The protein below binds the small molecule below.
Small molecule (SMILES): O=c1c(NCCCCCCO)c(NCCOCCO)c1=O

Binding-site contacts:
Ligand atom C1 contacts residue TYR12 of chain 1.A at 3.9 Å (hydrophobic).
Ligand atom C8 contacts residue TYR12 of chain 1.A at 3.6 Å (hydrophobic).
Ligand atom O6 contacts residue MAN1 of chain 1.G at 1.4 Å.
Ligand atom C2 contacts residue MAN1 of chain 1.G at 3.7 Å.
Ligand atom C5 contacts residue TYR12 of chain 1.A at 2.9 Å (hydrophobic).
Ligand atom C9 contacts residue PRO13 of chain 1.A at 3.9 Å (hydrophobic).
Ligand atom N2 contacts residue TYR12 of chain 1.A at 3.2 Å (h-bond).
Ligand atom N2 contacts residue DA1 of chain 1.C at 4.2 Å.
Ligand atom O1 contacts residue MAN1 of chain 1.G at 4.2 Å.
Ligand atom C14 contacts residue PRO13 of chain 1.A at 4.3 Å (hydrophobic).
Ligand atom C12 contacts residue DA1 of chain 1.C at 4.4 Å.
Ligand atom C9 contacts residue DA1 of chain 1.C at 2.6 Å.
Ligand atom O1 contacts residue TYR12 of chain 1.A at 2.7 Å (h-bond).
Ligand atom C3 contacts residue ASP16 of chain 1.A at 4.2 Å.
Ligand atom N1 contacts residue TYR12 of chain 1.A at 3.2 Å (h-bond).
Ligand atom C7 contacts residue TYR100 of chain 1.A at 3.5 Å (hydrophobic).
Ligand atom O2 contacts residue TYR12 of chain 1.A at 4.4 Å.
Ligand atom C11 contacts residue HIS205 of chain 1.A at 4.4 Å.
Ligand atom C14 contacts residue DA1 of chain 1.C at 4.1 Å.
Ligand atom O3 contacts residue TYR12 of chain 1.A at 4.4 Å.
Ligand atom C6 contacts residue TYR100 of chain 1.A at 4.2 Å (hydrophobic).
Ligand atom C9 contacts residue SER21 of chain 1.A at 4.3 Å.
Ligand atom O4 contacts residue DA1 of chain 1.C at 1.6 Å.
Ligand atom C12 contacts residue TYR12 of chain 1.A at 4.2 Å (hydrophobic).
Ligand atom C3 contacts residue ASN14 of chain 1.A at 4.4 Å.
Ligand atom C1 contacts residue MAN1 of chain 1.G at 2.4 Å.
Ligand atom C1 contacts residue LEU99 of chain 1.A at 4.4 Å (hydrophobic).
Ligand atom C11 contacts residue PRO13 of chain 1.A at 4.2 Å (hydrophobic).
Ligand atom C2 contacts residue TYR12 of chain 1.A at 3.7 Å (hydrophobic).
Ligand atom O3 contacts residue TYR100 of chain 1.A at 2.5 Å (h-bond).
Ligand atom C4 contacts residue TYR12 of chain 1.A at 3.9 Å (hydrophobic).
Ligand atom C14 contacts residue TYR12 of chain 1.A at 3.6 Å (hydrophobic).
Ligand atom C6 contacts residue TYR12 of chain 1.A at 2.9 Å (hydrophobic).
Ligand atom C10 contacts residue DA1 of chain 1.C at 3.2 Å.
Ligand atom C11 contacts residue DA1 of chain 1.C at 4.1 Å.
Ligand atom C12 contacts residue HIS205 of chain 1.A at 4.4 Å.
Ligand atom O4 contacts residue SER21 of chain 1.A at 4.1 Å.
Ligand atom C3 contacts residue TYR12 of chain 1.A at 3.6 Å (hydrophobic).
Ligand atom C13 contacts residue DA1 of chain 1.C at 3.8 Å.
Ligand atom C7 contacts residue TYR12 of chain 1.A at 3.6 Å (hydrophobic).

Sequence of chain 1.A:
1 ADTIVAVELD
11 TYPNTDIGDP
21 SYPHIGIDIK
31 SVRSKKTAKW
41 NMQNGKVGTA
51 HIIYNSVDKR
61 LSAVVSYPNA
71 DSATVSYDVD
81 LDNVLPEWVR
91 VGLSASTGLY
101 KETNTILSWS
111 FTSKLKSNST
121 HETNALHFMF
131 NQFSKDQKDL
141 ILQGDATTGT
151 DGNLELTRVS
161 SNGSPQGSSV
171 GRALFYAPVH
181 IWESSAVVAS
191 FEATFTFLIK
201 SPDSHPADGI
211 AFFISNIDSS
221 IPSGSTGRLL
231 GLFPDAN